Binding-site contacts:
Ligand atom CA contacts residue ASP144 of chain 1.F at 3.7 Å.
Ligand atom CE1 contacts residue ARG26 of chain 1.G at 3.7 Å.
Ligand atom OXT contacts residue LYS28 of chain 1.G at 3.1 Å (salt-bridge).
Ligand atom NE2 contacts residue LEU50 of chain 1.G at 3.5 Å.
Ligand atom O contacts residue LYS52 of chain 1.G at 3.8 Å.
Ligand atom CE2 contacts residue GLY23 of chain 1.G at 4.0 Å.
Ligand atom CD2 contacts residue ARG26 of chain 1.G at 3.5 Å.
Ligand atom C contacts residue LYS52 of chain 1.G at 2.8 Å.
Ligand atom CD2 contacts residue LYS28 of chain 1.G at 4.0 Å.
Ligand atom OXT contacts residue LYS52 of chain 1.G at 1.9 Å (salt-bridge).
Ligand atom C contacts residue LYS28 of chain 1.G at 3.6 Å.
Ligand atom CG contacts residue ARG26 of chain 1.G at 3.7 Å.
Ligand atom O contacts residue ALA65 of chain 1.G at 3.9 Å.
Ligand atom CD2 contacts residue GLU119 of chain 1.G at 3.9 Å.
Ligand atom CE2 contacts residue GLU119 of chain 1.G at 2.7 Å.
Ligand atom CB contacts residue SER146 of chain 1.F at 3.8 Å.
Ligand atom CB contacts residue LYS52 of chain 1.G at 3.0 Å.
Ligand atom O contacts residue GLY66 of chain 1.G at 1.8 Å (h-bond).
Ligand atom C contacts residue ALA27 of chain 1.G at 3.2 Å (hydrophobic).
Ligand atom N contacts residue LYS67 of chain 1.G at 4.0 Å.
Ligand atom C contacts residue GLY66 of chain 1.G at 4.0 Å.
Ligand atom CA contacts residue LYS52 of chain 1.G at 3.4 Å.
Ligand atom CD2 contacts residue GLY23 of chain 1.G at 4.0 Å.
Ligand atom CB contacts residue GLY66 of chain 1.G at 3.9 Å.
Ligand atom CA contacts residue GLY66 of chain 1.G at 3.2 Å.
Ligand atom CZ contacts residue ARG26 of chain 1.G at 3.5 Å.
Ligand atom C contacts residue GLY66 of chain 1.G at 2.7 Å.
Ligand atom OXT contacts residue ALA27 of chain 1.G at 3.6 Å.
Ligand atom CD1 contacts residue ARG26 of chain 1.G at 3.8 Å.
Ligand atom OXT contacts residue GLY66 of chain 1.G at 3.7 Å.
Ligand atom N contacts residue GLY66 of chain 1.G at 2.8 Å (h-bond).
Ligand atom OH contacts residue GLU119 of chain 1.G at 2.6 Å (salt-bridge).
Ligand atom CA contacts residue SER146 of chain 1.F at 4.0 Å.
Ligand atom CB contacts residue ARG26 of chain 1.G at 3.7 Å.
Ligand atom CE2 contacts residue ARG26 of chain 1.G at 3.4 Å.
Ligand atom O contacts residue LYS67 of chain 1.G at 3.9 Å.
Ligand atom O contacts residue LYS67 of chain 1.G at 3.6 Å.
Ligand atom O contacts residue ALA27 of chain 1.G at 2.9 Å.
Ligand atom CZ contacts residue GLU119 of chain 1.G at 3.0 Å.
Ligand atom N contacts residue SER146 of chain 1.F at 3.4 Å (h-bond).

Sequence of chain 1.G:
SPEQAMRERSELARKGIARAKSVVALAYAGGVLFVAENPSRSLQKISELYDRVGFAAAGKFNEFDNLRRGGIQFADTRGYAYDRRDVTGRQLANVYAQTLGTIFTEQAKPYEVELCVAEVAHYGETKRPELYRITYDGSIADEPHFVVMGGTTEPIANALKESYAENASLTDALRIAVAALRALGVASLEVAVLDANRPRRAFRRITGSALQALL

Sequence of chain 1.F:
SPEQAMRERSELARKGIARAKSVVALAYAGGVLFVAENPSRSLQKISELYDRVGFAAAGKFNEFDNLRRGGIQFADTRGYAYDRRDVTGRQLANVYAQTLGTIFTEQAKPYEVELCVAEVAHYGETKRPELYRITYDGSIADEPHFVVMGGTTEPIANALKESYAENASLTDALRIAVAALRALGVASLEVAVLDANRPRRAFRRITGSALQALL

This protein binds this small molecule.
Small molecule (SMILES): CC(C)C[C@H](NC(=O)[C@H](Cc1ccc(O)cc1)NC(=O)[C@H](CCC(N)=O)NC(=O)CN)C(=O)O